This small molecule binds to this protein.
Small molecule (SMILES): O=C(O)[C@H]1/C(=C/CO)O[C@@H]2CC(=O)N21

Binding-site contacts:
Ligand atom C5 contacts residue LEU362 of chain 1.B at 3.7 Å (hydrophobic).
Ligand atom C8 contacts residue ALA422 of chain 1.B at 3.8 Å (hydrophobic).
Ligand atom O3 contacts residue THR123 of chain 1.B at 4.3 Å.
Ligand atom C6 contacts residue HIS84 of chain 1.B at 4.3 Å.
Ligand atom C4 contacts residue LEU362 of chain 1.B at 4.3 Å (hydrophobic).
Ligand atom C5 contacts residue GLY419 of chain 1.B at 4.5 Å.
Ligand atom O5 contacts residue ALA422 of chain 1.B at 4.3 Å.
Ligand atom O2 contacts residue GLY419 of chain 1.B at 3.6 Å.
Ligand atom O3 contacts residue ILE103 of chain 1.B at 3.8 Å.
Ligand atom N1 contacts residue LEU362 of chain 1.B at 4.2 Å.
Ligand atom O4 contacts residue ALA422 of chain 1.B at 3.9 Å.
Ligand atom O1 contacts residue HIS84 of chain 1.B at 3.3 Å.
Ligand atom C5 contacts residue LEU415 of chain 1.B at 4.3 Å (hydrophobic).
Ligand atom C5 contacts residue ARG418 of chain 1.B at 4.1 Å.
Ligand atom C8 contacts residue LYS423 of chain 1.B at 4.4 Å.
Ligand atom O2 contacts residue ARG418 of chain 1.B at 3.4 Å.
Ligand atom O1 contacts residue LEU415 of chain 1.B at 4.5 Å.
Ligand atom C7 contacts residue HIS84 of chain 1.B at 4.0 Å.
Ligand atom C4 contacts residue TRP91 of chain 1.B at 3.8 Å (hydrophobic).
Ligand atom O3 contacts residue HIS84 of chain 1.B at 4.3 Å.
Ligand atom O2 contacts residue LEU362 of chain 1.B at 3.5 Å.
Ligand atom O3 contacts residue VAL93 of chain 1.B at 3.3 Å.
Ligand atom C5 contacts residue ALA422 of chain 1.B at 3.9 Å (hydrophobic).
Ligand atom O4 contacts residue HIS84 of chain 1.B at 4.2 Å.
Ligand atom N1 contacts residue ALA422 of chain 1.B at 3.7 Å.
Ligand atom O2 contacts residue LEU415 of chain 1.B at 4.0 Å.
Ligand atom C4 contacts residue LEU415 of chain 1.B at 4.4 Å (hydrophobic).
Ligand atom C4 contacts residue HIS84 of chain 1.B at 4.5 Å.
Ligand atom O5 contacts residue LYS423 of chain 1.B at 3.4 Å.
Ligand atom C7 contacts residue ILE103 of chain 1.B at 3.8 Å (hydrophobic).
Ligand atom C7 contacts residue VAL93 of chain 1.B at 3.9 Å (hydrophobic).
Ligand atom O2 contacts residue ALA422 of chain 1.B at 3.7 Å.
Ligand atom C2 contacts residue ALA422 of chain 1.B at 3.9 Å (hydrophobic).
Ligand atom C3 contacts residue HIS84 of chain 1.B at 3.6 Å.
Ligand atom C1 contacts residue HIS84 of chain 1.B at 4.1 Å.
Ligand atom C4 contacts residue ARG418 of chain 1.B at 4.2 Å.
Ligand atom C2 contacts residue GLY419 of chain 1.B at 4.3 Å.

Sequence of chain 1.B:
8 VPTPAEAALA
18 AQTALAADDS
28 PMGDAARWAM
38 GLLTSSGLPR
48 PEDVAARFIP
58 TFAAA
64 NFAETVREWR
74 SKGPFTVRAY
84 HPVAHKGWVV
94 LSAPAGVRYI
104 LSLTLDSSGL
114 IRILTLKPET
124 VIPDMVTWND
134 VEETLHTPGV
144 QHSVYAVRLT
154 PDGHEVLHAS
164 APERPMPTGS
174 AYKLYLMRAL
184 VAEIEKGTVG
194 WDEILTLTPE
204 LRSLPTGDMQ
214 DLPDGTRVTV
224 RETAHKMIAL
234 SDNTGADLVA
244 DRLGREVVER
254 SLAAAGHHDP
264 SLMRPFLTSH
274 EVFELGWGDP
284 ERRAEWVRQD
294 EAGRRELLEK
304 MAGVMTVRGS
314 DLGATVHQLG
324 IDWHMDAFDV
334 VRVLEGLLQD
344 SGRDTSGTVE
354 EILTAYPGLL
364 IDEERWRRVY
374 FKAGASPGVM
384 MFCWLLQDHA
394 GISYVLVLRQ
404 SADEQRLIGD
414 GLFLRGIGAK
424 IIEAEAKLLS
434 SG